A protein and the small-molecule ligand that binds it are described below.
Small molecule (SMILES): CCCCCCCc1sc(N)nc1C(=O)O

Sequence of chain 1.B:
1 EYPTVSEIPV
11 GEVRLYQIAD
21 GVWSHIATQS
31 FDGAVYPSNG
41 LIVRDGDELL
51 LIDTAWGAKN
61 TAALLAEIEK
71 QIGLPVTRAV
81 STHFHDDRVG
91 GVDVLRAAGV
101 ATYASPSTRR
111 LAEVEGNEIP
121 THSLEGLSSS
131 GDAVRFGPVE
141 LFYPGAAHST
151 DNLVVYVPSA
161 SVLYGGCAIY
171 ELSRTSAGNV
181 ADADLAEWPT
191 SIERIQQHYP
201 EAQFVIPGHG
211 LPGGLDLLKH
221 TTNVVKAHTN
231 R

Binding-site contacts:
Ligand atom C04 contacts residue HIS209 of chain 1.B at 3.4 Å.
Ligand atom O06 contacts residue ASN179 of chain 1.B at 4.0 Å.
Ligand atom C11 contacts residue TYR36 of chain 1.B at 3.3 Å (hydrophobic).
Ligand atom C10 contacts residue ARG174 of chain 1.B at 3.2 Å.
Ligand atom N03 contacts residue ASP87 of chain 1.B at 3.5 Å (salt-bridge).
Ligand atom C02 contacts residue ASP87 of chain 1.B at 3.7 Å.
Ligand atom N01 contacts residue ASP87 of chain 1.B at 3.2 Å (salt-bridge).
Ligand atom C05 contacts residue ARG174 of chain 1.B at 4.0 Å.
Ligand atom O07 contacts residue CYS167 of chain 1.B at 3.7 Å.
Ligand atom N03 contacts residue HIS209 of chain 1.B at 3.1 Å (h-bond).
Ligand atom C12 contacts residue TYR36 of chain 1.B at 3.6 Å (hydrophobic).
Ligand atom C02 contacts residue HIS209 of chain 1.B at 3.5 Å.
Ligand atom C05 contacts residue ZN1 of chain 1.I at 3.3 Å.
Ligand atom N03 contacts residue ZN1 of chain 1.I at 2.6 Å.
Ligand atom C04 contacts residue ZN1 of chain 1.I at 3.4 Å.
Ligand atom C10 contacts residue TYR36 of chain 1.B at 3.8 Å (hydrophobic).
Ligand atom C11 contacts residue HIS209 of chain 1.B at 4.1 Å.
Ligand atom C13 contacts residue PRO37 of chain 1.B at 3.8 Å (hydrophobic).
Ligand atom S16 contacts residue TRP56 of chain 1.B at 3.5 Å.
Ligand atom C13 contacts residue HIS209 of chain 1.B at 4.0 Å.
Ligand atom C11 contacts residue ARG174 of chain 1.B at 4.0 Å.
Ligand atom C09 contacts residue ARG174 of chain 1.B at 4.2 Å.
Ligand atom N01 contacts residue ZN1 of chain 1.I at 3.8 Å.
Ligand atom N01 contacts residue HIS209 of chain 1.B at 3.8 Å.
Ligand atom O06 contacts residue ARG174 of chain 1.B at 2.9 Å (salt-bridge).
Ligand atom C02 contacts residue TRP56 of chain 1.B at 3.6 Å (hydrophobic).
Ligand atom O07 contacts residue HIS209 of chain 1.B at 3.0 Å (h-bond).
Ligand atom O07 contacts residue HIS148 of chain 1.B at 3.4 Å.
Ligand atom S16 contacts residue PHE31 of chain 1.B at 3.9 Å.
Ligand atom C13 contacts residue TYR36 of chain 1.B at 3.7 Å (hydrophobic).
Ligand atom N01 contacts residue TRP56 of chain 1.B at 3.0 Å.
Ligand atom C14 contacts residue GLU171 of chain 1.B at 3.2 Å.
Ligand atom C02 contacts residue ZN1 of chain 1.I at 3.5 Å.
Ligand atom C05 contacts residue HIS209 of chain 1.B at 3.4 Å.
Ligand atom C12 contacts residue ARG174 of chain 1.B at 3.9 Å.
Ligand atom C09 contacts residue TYR36 of chain 1.B at 3.7 Å (hydrophobic).
Ligand atom S16 contacts residue TYR36 of chain 1.B at 3.9 Å.
Ligand atom O07 contacts residue ZN1 of chain 1.I at 2.4 Å.
Ligand atom C05 contacts residue HIS148 of chain 1.B at 4.1 Å.
Ligand atom C15 contacts residue GLU171 of chain 1.B at 3.4 Å.